Sequence of chain 1.B:
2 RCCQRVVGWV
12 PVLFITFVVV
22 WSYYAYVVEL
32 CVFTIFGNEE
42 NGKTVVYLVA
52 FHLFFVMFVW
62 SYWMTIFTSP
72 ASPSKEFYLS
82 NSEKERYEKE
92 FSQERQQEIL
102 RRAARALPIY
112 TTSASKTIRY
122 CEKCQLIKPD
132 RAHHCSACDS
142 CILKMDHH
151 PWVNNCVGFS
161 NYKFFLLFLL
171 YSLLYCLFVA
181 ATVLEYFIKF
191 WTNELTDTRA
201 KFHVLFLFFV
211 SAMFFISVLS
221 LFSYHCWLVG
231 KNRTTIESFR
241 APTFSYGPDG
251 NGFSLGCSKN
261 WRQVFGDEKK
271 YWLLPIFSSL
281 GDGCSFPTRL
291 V

Binding-site contacts:
Ligand atom C03 contacts residue ILE188 of chain 1.A at 3.6 Å (hydrophobic).
Ligand atom C01 contacts residue ILE188 of chain 1.A at 3.9 Å (hydrophobic).
Ligand atom C06 contacts residue VAL47 of chain 1.B at 3.7 Å (hydrophobic).
Ligand atom C04 contacts residue LYS44 of chain 1.B at 4.0 Å.
Ligand atom C01 contacts residue LYS44 of chain 1.B at 4.4 Å.
Ligand atom C02 contacts residue ILE188 of chain 1.A at 4.2 Å (hydrophobic).
Ligand atom O07 contacts residue GLU185 of chain 1.A at 4.0 Å.
Ligand atom O08 contacts residue ILE188 of chain 1.A at 4.2 Å.
Ligand atom C02 contacts residue LYS44 of chain 1.B at 4.3 Å.
Ligand atom C01 contacts residue GLY43 of chain 1.B at 4.5 Å.
Ligand atom O08 contacts residue GLU185 of chain 1.A at 3.6 Å.

The protein below binds the small molecule below.
Small molecule (SMILES): C[C@H](O)CC[C@H](C)O

Sequence of chain 1.A:
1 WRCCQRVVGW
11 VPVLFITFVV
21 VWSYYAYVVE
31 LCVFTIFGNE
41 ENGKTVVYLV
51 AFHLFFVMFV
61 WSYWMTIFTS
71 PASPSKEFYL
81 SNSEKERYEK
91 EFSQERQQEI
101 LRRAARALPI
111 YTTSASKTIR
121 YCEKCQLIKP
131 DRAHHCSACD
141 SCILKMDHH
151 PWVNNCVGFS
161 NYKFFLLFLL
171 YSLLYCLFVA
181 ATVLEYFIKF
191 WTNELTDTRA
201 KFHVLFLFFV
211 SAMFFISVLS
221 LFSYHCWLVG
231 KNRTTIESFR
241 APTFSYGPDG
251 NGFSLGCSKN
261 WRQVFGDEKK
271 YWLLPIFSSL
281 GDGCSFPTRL